The small molecule below binds the protein below.
Small molecule (SMILES): Nc1nc2c(ncn2[C@@H]2O[C@H](CO[P](=O)(O)OP(=O)(O)O)[C@@H](O[P](=O)(O)OP(=O)(O)O)[C@H]2O)c(=O)[nH]1

Sequence of chain 2.A:
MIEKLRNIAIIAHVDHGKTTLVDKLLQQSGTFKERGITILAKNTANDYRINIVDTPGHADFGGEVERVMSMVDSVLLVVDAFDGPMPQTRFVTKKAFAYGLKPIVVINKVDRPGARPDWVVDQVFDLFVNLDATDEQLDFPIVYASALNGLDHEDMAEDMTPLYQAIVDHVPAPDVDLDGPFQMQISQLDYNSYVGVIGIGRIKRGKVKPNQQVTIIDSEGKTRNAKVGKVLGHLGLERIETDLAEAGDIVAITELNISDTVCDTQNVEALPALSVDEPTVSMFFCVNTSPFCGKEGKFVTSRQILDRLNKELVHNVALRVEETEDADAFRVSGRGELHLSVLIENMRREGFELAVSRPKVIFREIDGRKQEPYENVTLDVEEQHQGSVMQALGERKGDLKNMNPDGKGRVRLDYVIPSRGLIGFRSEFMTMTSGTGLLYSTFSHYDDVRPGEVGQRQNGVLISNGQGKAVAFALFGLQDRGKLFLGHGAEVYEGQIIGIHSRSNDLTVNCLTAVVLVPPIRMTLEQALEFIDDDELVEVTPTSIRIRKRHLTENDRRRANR

Binding-site contacts:
Ligand atom C4 contacts residue LYS129 of chain 2.A at 3.7 Å.
Ligand atom O1A contacts residue GLY17 of chain 2.A at 2.5 Å (h-bond).
Ligand atom C5' contacts residue HIS16 of chain 2.A at 3.3 Å.
Ligand atom C4' contacts residue HIS16 of chain 2.A at 3.4 Å.
Ligand atom O5' contacts residue HIS16 of chain 2.A at 2.2 Å (h-bond).
Ligand atom O1B contacts residue HIS16 of chain 2.A at 2.7 Å (h-bond).
Ligand atom PB contacts residue THR20 of chain 2.A at 3.7 Å.
Ligand atom N2 contacts residue ARG132 of chain 2.A at 3.3 Å (salt-bridge).
Ligand atom PA contacts residue GLY17 of chain 2.A at 3.5 Å.
Ligand atom N1 contacts residue ASP131 of chain 2.A at 3.0 Å (salt-bridge).
Ligand atom O2A contacts residue THR20 of chain 2.A at 2.4 Å (h-bond).
Ligand atom N9 contacts residue LYS129 of chain 2.A at 3.5 Å (salt-bridge).
Ligand atom O6 contacts residue ASN128 of chain 2.A at 2.9 Å (h-bond).
Ligand atom O1B contacts residue LYS50 of chain 2.A at 3.3 Å (salt-bridge).
Ligand atom O1A contacts residue THR20 of chain 2.A at 3.7 Å.
Ligand atom O2A contacts residue GLY17 of chain 2.A at 3.5 Å.
Ligand atom N7 contacts residue ASN128 of chain 2.A at 3.7 Å.
Ligand atom N7 contacts residue LYS129 of chain 2.A at 3.6 Å (salt-bridge).
Ligand atom O3A contacts residue HIS16 of chain 2.A at 3.2 Å.
Ligand atom C8 contacts residue LYS129 of chain 2.A at 3.4 Å.
Ligand atom O3B contacts residue LYS18 of chain 2.A at 3.3 Å (salt-bridge).
Ligand atom PA contacts residue THR20 of chain 2.A at 3.4 Å.
Ligand atom C2 contacts residue ASP131 of chain 2.A at 3.6 Å.
Ligand atom O3B contacts residue THR19 of chain 2.A at 2.8 Å (h-bond).
Ligand atom O6 contacts residue ALA167 of chain 2.A at 2.9 Å (h-bond).
Ligand atom C5 contacts residue LYS129 of chain 2.A at 3.7 Å.
Ligand atom O1A contacts residue HIS16 of chain 2.A at 2.2 Å.
Ligand atom O2B contacts residue THR19 of chain 2.A at 3.5 Å (h-bond).
Ligand atom O2A contacts residue HIS16 of chain 2.A at 3.0 Å (h-bond).
Ligand atom O6 contacts residue ASP131 of chain 2.A at 3.5 Å (salt-bridge).
Ligand atom N7 contacts residue ALA167 of chain 2.A at 3.3 Å.
Ligand atom N2 contacts residue ASP131 of chain 2.A at 3.3 Å (salt-bridge).
Ligand atom O4' contacts residue HIS16 of chain 2.A at 2.7 Å (h-bond).
Ligand atom O1A contacts residue LYS18 of chain 2.A at 3.0 Å (salt-bridge).
Ligand atom C5 contacts residue ALA167 of chain 2.A at 3.4 Å (hydrophobic).
Ligand atom O6 contacts residue LYS129 of chain 2.A at 3.7 Å.
Ligand atom C6 contacts residue ALA167 of chain 2.A at 3.4 Å (hydrophobic).
Ligand atom PA contacts residue HIS16 of chain 2.A at 2.4 Å.
Ligand atom PB contacts residue HIS16 of chain 2.A at 3.8 Å.
Ligand atom O3B contacts residue THR20 of chain 2.A at 2.4 Å (h-bond).